The small molecule below binds the protein below.
Small molecule (SMILES): CC(=O)N[C@@H]1[C@@H](O)[C@H](O)[C@@H](CO)O[C@H]1O

Binding-site contacts:
Ligand atom O5 contacts residue ASN1101 of chain 1.C at 2.3 Å (h-bond).
Ligand atom C7 contacts residue ASN1101 of chain 1.C at 3.6 Å.
Ligand atom O7 contacts residue THR1103 of chain 1.C at 3.6 Å.
Ligand atom C4 contacts residue HIS1104 of chain 1.C at 4.1 Å.
Ligand atom C1 contacts residue ASN1101 of chain 1.C at 1.4 Å.
Ligand atom C1 contacts residue PHE1106 of chain 1.C at 4.4 Å (hydrophobic).
Ligand atom C5 contacts residue ASN1101 of chain 1.C at 3.6 Å.
Ligand atom C3 contacts residue ASN1101 of chain 1.C at 3.9 Å.
Ligand atom C2 contacts residue ASN1101 of chain 1.C at 2.7 Å.
Ligand atom C3 contacts residue HIS1104 of chain 1.C at 3.8 Å.
Ligand atom C5 contacts residue HIS1104 of chain 1.C at 3.7 Å.
Ligand atom N2 contacts residue THR1103 of chain 1.C at 4.0 Å.
Ligand atom O7 contacts residue ASN1101 of chain 1.C at 3.7 Å.
Ligand atom C7 contacts residue THR1103 of chain 1.C at 4.2 Å.
Ligand atom C4 contacts residue ASN1101 of chain 1.C at 4.3 Å.
Ligand atom O5 contacts residue PHE1106 of chain 1.C at 4.2 Å.
Ligand atom O5 contacts residue HIS1104 of chain 1.C at 4.0 Å.
Ligand atom C1 contacts residue HIS1104 of chain 1.C at 3.6 Å.
Ligand atom N2 contacts residue ASN1101 of chain 1.C at 3.1 Å (h-bond).
Ligand atom C2 contacts residue HIS1104 of chain 1.C at 4.2 Å.
Ligand atom O4 contacts residue HIS1104 of chain 1.C at 4.3 Å.

Sequence of chain 1.C:
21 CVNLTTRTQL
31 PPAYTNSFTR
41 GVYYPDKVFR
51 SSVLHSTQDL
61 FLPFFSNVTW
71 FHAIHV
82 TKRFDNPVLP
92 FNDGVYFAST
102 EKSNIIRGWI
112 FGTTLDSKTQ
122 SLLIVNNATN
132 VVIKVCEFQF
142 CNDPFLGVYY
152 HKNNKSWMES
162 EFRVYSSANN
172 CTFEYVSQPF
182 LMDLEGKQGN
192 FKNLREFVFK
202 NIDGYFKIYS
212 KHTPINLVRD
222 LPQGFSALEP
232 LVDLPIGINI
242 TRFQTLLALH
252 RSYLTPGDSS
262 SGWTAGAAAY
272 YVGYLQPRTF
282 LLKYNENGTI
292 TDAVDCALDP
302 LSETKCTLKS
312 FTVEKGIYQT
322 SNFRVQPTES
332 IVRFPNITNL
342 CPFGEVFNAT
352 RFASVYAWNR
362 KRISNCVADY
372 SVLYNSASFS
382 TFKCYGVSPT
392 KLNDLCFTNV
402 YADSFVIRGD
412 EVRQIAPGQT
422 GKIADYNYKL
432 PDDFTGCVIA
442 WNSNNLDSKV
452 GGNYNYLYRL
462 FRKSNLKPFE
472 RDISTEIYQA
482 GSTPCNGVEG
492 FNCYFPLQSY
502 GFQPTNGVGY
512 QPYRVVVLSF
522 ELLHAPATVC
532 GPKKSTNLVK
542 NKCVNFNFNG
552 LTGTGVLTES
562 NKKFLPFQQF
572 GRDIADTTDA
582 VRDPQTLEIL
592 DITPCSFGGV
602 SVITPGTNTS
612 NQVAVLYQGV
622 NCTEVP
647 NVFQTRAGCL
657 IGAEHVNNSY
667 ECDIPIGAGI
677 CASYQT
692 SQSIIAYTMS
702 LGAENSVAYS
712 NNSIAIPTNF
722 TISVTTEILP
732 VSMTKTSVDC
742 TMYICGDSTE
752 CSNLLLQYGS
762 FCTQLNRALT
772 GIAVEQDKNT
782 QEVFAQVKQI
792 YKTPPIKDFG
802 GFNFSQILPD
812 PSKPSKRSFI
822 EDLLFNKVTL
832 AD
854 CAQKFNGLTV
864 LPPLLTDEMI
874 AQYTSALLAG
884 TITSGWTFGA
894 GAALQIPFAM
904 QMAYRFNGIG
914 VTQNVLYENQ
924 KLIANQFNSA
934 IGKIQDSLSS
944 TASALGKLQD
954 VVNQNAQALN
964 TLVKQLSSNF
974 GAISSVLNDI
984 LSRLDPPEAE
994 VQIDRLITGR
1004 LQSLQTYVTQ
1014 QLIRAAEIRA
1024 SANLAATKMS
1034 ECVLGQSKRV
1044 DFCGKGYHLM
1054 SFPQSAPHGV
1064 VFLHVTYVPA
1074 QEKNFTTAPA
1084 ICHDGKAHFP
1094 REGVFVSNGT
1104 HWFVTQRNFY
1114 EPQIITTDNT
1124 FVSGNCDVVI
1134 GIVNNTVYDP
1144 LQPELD